This small molecule binds to this protein.
Small molecule (SMILES): OC[C@H]1O[C@@H](O)[C@H](O)[C@@H](O)[C@@H]1O

Binding-site contacts:
Ligand atom C2 contacts residue GLN21 of chain 1.S at 4.4 Å.
Ligand atom O5 contacts residue SER7 of chain 1.S at 2.6 Å (h-bond).
Ligand atom O5 contacts residue CYS5 of chain 1.S at 3.6 Å (h-bond).
Ligand atom C4 contacts residue SER7 of chain 1.S at 3.7 Å.
Ligand atom O5 contacts residue PRO9 of chain 1.S at 4.2 Å.
Ligand atom O2 contacts residue GLN21 of chain 1.S at 3.8 Å.
Ligand atom C1 contacts residue CYS5 of chain 1.S at 3.9 Å (hydrophobic).
Ligand atom C6 contacts residue PRO9 of chain 1.S at 3.6 Å (hydrophobic).
Ligand atom C5 contacts residue SER7 of chain 1.S at 2.3 Å.
Ligand atom C6 contacts residue SER7 of chain 1.S at 1.5 Å.
Ligand atom O3 contacts residue TYR23 of chain 1.S at 3.2 Å.
Ligand atom C1 contacts residue SER7 of chain 1.S at 4.0 Å.
Ligand atom C3 contacts residue TYR23 of chain 1.S at 4.0 Å (hydrophobic).
Ligand atom O1 contacts residue GLN21 of chain 1.S at 3.5 Å (h-bond).
Ligand atom C2 contacts residue TYR23 of chain 1.S at 4.3 Å (hydrophobic).
Ligand atom C4 contacts residue TYR23 of chain 1.S at 4.0 Å (hydrophobic).
Ligand atom O1 contacts residue GLN4 of chain 1.S at 4.1 Å.
Ligand atom O4 contacts residue SER7 of chain 1.S at 4.2 Å.
Ligand atom O1 contacts residue CYS5 of chain 1.S at 3.2 Å (h-bond).

Sequence of chain 1.S:
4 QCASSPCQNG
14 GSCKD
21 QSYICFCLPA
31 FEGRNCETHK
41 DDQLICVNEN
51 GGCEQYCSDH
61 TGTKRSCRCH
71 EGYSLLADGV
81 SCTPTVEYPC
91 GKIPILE